A protein and the small-molecule ligand that binds it are described below.
Small molecule (SMILES): CC(=O)N[C@H]1[C@H](O[C@H]2[C@H](O)[C@@H](NC(C)=O)CO[C@@H]2CO)O[C@H](CO)[C@@H](O)[C@@H]1O

Binding-site contacts:
Ligand atom C7 contacts residue ASN1118 of chain 1.B at 3.8 Å.
Ligand atom C4 contacts residue ASN1118 of chain 1.B at 4.2 Å.
Ligand atom C2 contacts residue ASN1118 of chain 1.B at 2.5 Å.
Ligand atom C5 contacts residue ASN1118 of chain 1.B at 3.6 Å.
Ligand atom C8 contacts residue ASN1118 of chain 1.B at 4.3 Å.
Ligand atom C3 contacts residue ASN1118 of chain 1.B at 3.8 Å.
Ligand atom O5 contacts residue ASN1118 of chain 1.B at 2.3 Å (h-bond).
Ligand atom N2 contacts residue ASN1118 of chain 1.B at 2.9 Å (h-bond).
Ligand atom C1 contacts residue ASN1118 of chain 1.B at 1.4 Å.

Sequence of chain 1.B:
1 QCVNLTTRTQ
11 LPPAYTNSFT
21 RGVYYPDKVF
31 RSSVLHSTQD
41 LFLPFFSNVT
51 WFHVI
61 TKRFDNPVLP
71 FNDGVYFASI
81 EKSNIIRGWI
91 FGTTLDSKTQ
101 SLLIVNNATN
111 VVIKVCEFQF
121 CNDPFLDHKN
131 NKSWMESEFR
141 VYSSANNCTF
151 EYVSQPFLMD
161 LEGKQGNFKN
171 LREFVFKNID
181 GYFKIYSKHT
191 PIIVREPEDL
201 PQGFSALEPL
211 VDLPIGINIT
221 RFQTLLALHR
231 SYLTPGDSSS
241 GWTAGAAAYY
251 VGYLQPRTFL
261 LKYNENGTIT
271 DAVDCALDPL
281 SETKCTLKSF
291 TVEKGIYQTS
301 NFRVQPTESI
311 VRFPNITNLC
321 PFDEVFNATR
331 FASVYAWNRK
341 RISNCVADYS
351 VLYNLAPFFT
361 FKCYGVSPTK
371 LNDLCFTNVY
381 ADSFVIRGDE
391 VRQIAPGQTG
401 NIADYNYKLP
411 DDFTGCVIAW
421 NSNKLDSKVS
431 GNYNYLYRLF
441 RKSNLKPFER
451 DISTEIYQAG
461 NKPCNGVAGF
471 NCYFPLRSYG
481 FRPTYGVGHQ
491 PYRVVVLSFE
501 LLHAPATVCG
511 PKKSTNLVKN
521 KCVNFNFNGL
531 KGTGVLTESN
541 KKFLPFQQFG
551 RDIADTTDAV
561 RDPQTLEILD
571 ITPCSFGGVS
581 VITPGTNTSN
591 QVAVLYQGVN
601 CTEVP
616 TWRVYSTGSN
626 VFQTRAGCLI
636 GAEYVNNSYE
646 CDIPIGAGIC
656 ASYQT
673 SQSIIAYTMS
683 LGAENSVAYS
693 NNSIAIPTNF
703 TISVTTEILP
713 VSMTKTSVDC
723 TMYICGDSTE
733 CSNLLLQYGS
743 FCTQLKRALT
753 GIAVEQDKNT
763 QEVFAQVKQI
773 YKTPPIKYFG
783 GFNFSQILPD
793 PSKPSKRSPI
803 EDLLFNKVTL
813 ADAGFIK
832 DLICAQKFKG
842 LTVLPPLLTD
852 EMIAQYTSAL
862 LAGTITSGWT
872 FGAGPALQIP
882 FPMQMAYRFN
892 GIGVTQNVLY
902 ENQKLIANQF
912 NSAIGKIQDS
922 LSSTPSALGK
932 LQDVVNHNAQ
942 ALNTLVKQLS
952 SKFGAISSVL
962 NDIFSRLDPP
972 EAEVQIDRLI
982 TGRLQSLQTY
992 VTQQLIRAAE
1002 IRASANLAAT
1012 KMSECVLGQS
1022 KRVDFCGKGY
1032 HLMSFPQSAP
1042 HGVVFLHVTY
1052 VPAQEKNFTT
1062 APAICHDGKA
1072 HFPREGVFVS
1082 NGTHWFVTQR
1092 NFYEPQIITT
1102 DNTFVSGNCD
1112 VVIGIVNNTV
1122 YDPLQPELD